Binding-site contacts:
Ligand atom C27 contacts residue ALA208 of chain 1.F at 3.7 Å (hydrophobic).
Ligand atom C16 contacts residue PHE207 of chain 1.F at 4.0 Å (hydrophobic).
Ligand atom C19 contacts residue LEU175 of chain 1.F at 3.9 Å (hydrophobic).
Ligand atom C21 contacts residue PHE283 of chain 1.F at 4.1 Å (hydrophobic).
Ligand atom C7 contacts residue LEU172 of chain 1.F at 3.9 Å (hydrophobic).
Ligand atom C21 contacts residue VAL204 of chain 1.F at 4.2 Å (hydrophobic).
Ligand atom C19 contacts residue SER179 of chain 1.F at 3.6 Å.
Ligand atom C27 contacts residue PHE283 of chain 1.F at 3.7 Å (hydrophobic).
Ligand atom C19 contacts residue QNP1 of chain 1.S at 3.8 Å.
Ligand atom C27 contacts residue PHE280 of chain 1.F at 4.3 Å (hydrophobic).
Ligand atom C27 contacts residue ALA212 of chain 1.F at 4.4 Å (hydrophobic).
Ligand atom C18 contacts residue LEU175 of chain 1.F at 4.0 Å (hydrophobic).
Ligand atom C22 contacts residue PHE283 of chain 1.F at 4.2 Å (hydrophobic).
Ligand atom C20 contacts residue PHE207 of chain 1.F at 4.2 Å (hydrophobic).
Ligand atom C8 contacts residue LEU175 of chain 1.F at 4.4 Å (hydrophobic).
Ligand atom C1 contacts residue SER179 of chain 1.F at 4.2 Å.
Ligand atom C18 contacts residue PHE207 of chain 1.F at 4.0 Å (hydrophobic).
Ligand atom C2 contacts residue SER179 of chain 1.F at 3.6 Å.
Ligand atom C6 contacts residue LEU172 of chain 1.F at 4.4 Å (hydrophobic).
Ligand atom C4 contacts residue ARG176 of chain 1.F at 4.5 Å.

The protein below binds the small molecule below.
Small molecule (SMILES): CC(C)CCC[C@@H](C)[C@H]1CC[C@H]2[C@@H]3CC[C@@H]4C[C@@H](O)CC[C@]4(C)[C@H]3CC[C@]12C

Sequence of chain 1.F:
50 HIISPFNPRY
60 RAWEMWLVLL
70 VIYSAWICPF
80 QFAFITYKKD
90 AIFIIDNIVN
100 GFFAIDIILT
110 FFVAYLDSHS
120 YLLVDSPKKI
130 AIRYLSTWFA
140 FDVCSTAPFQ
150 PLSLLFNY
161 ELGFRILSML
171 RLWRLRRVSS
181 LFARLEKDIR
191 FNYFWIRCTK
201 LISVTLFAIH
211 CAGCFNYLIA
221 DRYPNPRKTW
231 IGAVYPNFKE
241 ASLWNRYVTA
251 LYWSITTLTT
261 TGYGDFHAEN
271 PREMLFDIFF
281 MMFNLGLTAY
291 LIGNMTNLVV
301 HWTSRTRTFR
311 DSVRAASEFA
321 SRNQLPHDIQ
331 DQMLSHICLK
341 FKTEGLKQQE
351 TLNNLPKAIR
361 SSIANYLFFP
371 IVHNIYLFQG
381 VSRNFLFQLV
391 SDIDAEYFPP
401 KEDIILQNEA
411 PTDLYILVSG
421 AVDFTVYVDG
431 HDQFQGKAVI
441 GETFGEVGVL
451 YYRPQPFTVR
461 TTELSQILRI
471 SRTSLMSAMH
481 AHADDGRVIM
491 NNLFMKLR